Sequence of chain 1.B:
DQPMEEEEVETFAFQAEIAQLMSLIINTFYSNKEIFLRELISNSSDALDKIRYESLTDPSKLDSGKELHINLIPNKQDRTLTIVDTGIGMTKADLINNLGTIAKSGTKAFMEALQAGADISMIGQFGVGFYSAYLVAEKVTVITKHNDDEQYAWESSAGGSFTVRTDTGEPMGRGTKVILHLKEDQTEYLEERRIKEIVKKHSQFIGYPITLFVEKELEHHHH

The protein below binds the small molecule below.
Small molecule (SMILES): O=C(c1cc(Cl)c(O)cc1O)N1CCC[C@@H]1c1ccc(CN2CCC(F)(F)C2)cc1

Binding-site contacts:
Ligand atom C3 contacts residue ASP86 of chain 1.B at 3.6 Å.
Ligand atom F26 contacts residue ASN99 of chain 1.B at 3.7 Å.
Ligand atom F27 contacts residue VAL129 of chain 1.B at 3.1 Å.
Ligand atom C19 contacts residue ASN99 of chain 1.B at 3.4 Å.
Ligand atom C24 contacts residue ASN99 of chain 1.B at 3.2 Å.
Ligand atom O1 contacts residue ASN44 of chain 1.B at 3.4 Å.
Ligand atom C2 contacts residue ASN44 of chain 1.B at 3.4 Å.
Ligand atom F27 contacts residue GLY130 of chain 1.B at 3.7 Å.
Ligand atom F27 contacts residue PHE131 of chain 1.B at 3.6 Å.
Ligand atom C4 contacts residue THR177 of chain 1.B at 3.6 Å.
Ligand atom O5 contacts residue THR177 of chain 1.B at 3.5 Å.
Ligand atom C18 contacts residue ASN99 of chain 1.B at 3.6 Å.
Ligand atom O11 contacts residue MET91 of chain 1.B at 3.4 Å.
Ligand atom N12 contacts residue ALA48 of chain 1.B at 3.8 Å.
Ligand atom F26 contacts residue GLY128 of chain 1.B at 3.6 Å.
Ligand atom O5 contacts residue ALA48 of chain 1.B at 3.1 Å.
Ligand atom O1 contacts residue LEU41 of chain 1.B at 3.7 Å.
Ligand atom F27 contacts residue GLY128 of chain 1.B at 3.7 Å.
Ligand atom C10 contacts residue THR177 of chain 1.B at 3.6 Å.
Ligand atom C8 contacts residue ASN44 of chain 1.B at 3.7 Å.
Ligand atom C3 contacts residue ASN44 of chain 1.B at 3.7 Å.
Ligand atom O11 contacts residue THR177 of chain 1.B at 2.6 Å (h-bond).
Ligand atom O11 contacts residue GLY90 of chain 1.B at 3.7 Å.
Ligand atom CL9 contacts residue PHE131 of chain 1.B at 3.5 Å.
Ligand atom C23 contacts residue LEU100 of chain 1.B at 3.5 Å (hydrophobic).
Ligand atom C29 contacts residue ASN44 of chain 1.B at 3.7 Å.
Ligand atom C28 contacts residue GLY128 of chain 1.B at 3.1 Å.
Ligand atom C23 contacts residue ASN99 of chain 1.B at 3.5 Å.
Ligand atom CL9 contacts residue ASN44 of chain 1.B at 3.4 Å.
Ligand atom O5 contacts residue ASP86 of chain 1.B at 2.7 Å (salt-bridge).
Ligand atom F26 contacts residue TYR132 of chain 1.B at 3.4 Å.
Ligand atom O1 contacts residue VAL179 of chain 1.B at 3.6 Å.
Ligand atom C25 contacts residue GLY128 of chain 1.B at 3.7 Å.
Ligand atom C24 contacts residue LEU100 of chain 1.B at 3.3 Å (hydrophobic).
Ligand atom C15 contacts residue LYS51 of chain 1.B at 3.7 Å.
Ligand atom C13 contacts residue GLY90 of chain 1.B at 3.5 Å.
Ligand atom F27 contacts residue TYR132 of chain 1.B at 3.6 Å.
Ligand atom C4 contacts residue ASP86 of chain 1.B at 3.5 Å.
Ligand atom C7 contacts residue MET91 of chain 1.B at 3.7 Å (hydrophobic).
Ligand atom C13 contacts residue ILE89 of chain 1.B at 3.8 Å (hydrophobic).